The small molecule below binds the protein below.
Small molecule (SMILES): CC(C)CCC[C@@H](C)[C@H]1CC[C@H]2[C@@H]3CC=C4C[C@@H](O)CC[C@]4(C)[C@H]3CC[C@]12C

Binding-site contacts:
Ligand atom C6 contacts residue LEU490 of chain 1.B at 4.0 Å (hydrophobic).
Ligand atom C6 contacts residue SER329 of chain 1.B at 3.9 Å.
Ligand atom C22 contacts residue CLR1 of chain 1.R at 4.2 Å.
Ligand atom C8 contacts residue CLR1 of chain 1.R at 4.3 Å.
Ligand atom C24 contacts residue ILE503 of chain 1.B at 4.4 Å (hydrophobic).
Ligand atom C19 contacts residue CLR1 of chain 1.R at 3.5 Å.
Ligand atom C27 contacts residue MET338 of chain 1.B at 3.7 Å (hydrophobic).
Ligand atom C7 contacts residue TRP496 of chain 1.B at 4.5 Å (hydrophobic).
Ligand atom C4 contacts residue SER329 of chain 1.B at 4.0 Å.
Ligand atom C18 contacts residue CLR1 of chain 1.R at 3.5 Å.
Ligand atom C7 contacts residue LEU490 of chain 1.B at 4.5 Å (hydrophobic).
Ligand atom C16 contacts residue ILE500 of chain 1.B at 4.3 Å (hydrophobic).
Ligand atom C25 contacts residue MET338 of chain 1.B at 4.4 Å (hydrophobic).
Ligand atom C15 contacts residue TRP496 of chain 1.B at 4.2 Å (hydrophobic).
Ligand atom C27 contacts residue CLR1 of chain 1.R at 4.5 Å.
Ligand atom C20 contacts residue CLR1 of chain 1.R at 3.8 Å.
Ligand atom C5 contacts residue SER329 of chain 1.B at 3.9 Å.

Sequence of chain 1.B:
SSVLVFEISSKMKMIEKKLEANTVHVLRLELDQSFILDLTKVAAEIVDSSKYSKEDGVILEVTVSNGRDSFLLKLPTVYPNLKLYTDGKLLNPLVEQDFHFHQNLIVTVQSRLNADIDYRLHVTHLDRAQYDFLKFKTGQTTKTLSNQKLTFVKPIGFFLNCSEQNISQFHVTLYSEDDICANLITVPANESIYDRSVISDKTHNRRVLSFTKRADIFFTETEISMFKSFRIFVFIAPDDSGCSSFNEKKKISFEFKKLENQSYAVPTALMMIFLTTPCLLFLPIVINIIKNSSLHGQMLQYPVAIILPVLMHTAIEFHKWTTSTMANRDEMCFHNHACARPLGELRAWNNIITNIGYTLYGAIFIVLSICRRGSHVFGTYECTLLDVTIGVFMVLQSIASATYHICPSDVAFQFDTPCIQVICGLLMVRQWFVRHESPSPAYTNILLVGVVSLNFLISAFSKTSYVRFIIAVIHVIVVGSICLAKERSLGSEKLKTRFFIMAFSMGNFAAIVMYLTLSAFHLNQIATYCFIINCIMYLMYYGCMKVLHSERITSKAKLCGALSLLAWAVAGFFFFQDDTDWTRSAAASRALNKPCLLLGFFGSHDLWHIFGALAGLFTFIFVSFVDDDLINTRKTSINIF